Sequence of chain 1.A:
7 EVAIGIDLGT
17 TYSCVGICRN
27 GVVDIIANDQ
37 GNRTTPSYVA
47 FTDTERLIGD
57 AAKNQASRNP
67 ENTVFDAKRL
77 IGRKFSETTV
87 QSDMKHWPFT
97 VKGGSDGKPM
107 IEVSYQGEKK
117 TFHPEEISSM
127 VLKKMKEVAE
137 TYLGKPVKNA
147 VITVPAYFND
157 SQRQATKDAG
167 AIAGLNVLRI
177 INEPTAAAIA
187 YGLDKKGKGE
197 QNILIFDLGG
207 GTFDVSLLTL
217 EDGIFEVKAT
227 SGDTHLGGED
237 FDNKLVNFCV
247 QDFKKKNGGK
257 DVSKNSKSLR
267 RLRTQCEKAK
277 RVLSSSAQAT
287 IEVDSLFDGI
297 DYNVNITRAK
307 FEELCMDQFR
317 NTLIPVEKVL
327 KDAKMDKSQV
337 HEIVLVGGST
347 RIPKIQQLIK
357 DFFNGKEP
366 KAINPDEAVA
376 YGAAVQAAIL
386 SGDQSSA

Binding-site contacts:
Ligand atom C4' contacts residue GLY206 of chain 1.A at 3.5 Å.
Ligand atom O2' contacts residue LYS276 of chain 1.A at 2.8 Å (salt-bridge).
Ligand atom O2B contacts residue THR16 of chain 1.A at 3.3 Å (h-bond).
Ligand atom O2B contacts residue TYR18 of chain 1.A at 2.7 Å (h-bond).
Ligand atom C2 contacts residue SER280 of chain 1.A at 3.4 Å.
Ligand atom O3' contacts residue GLY234 of chain 1.A at 3.4 Å.
Ligand atom N1 contacts residue SER280 of chain 1.A at 2.7 Å (h-bond).
Ligand atom N3B contacts residue GLY205 of chain 1.A at 3.2 Å.
Ligand atom O2A contacts residue TYR18 of chain 1.A at 3.4 Å.
Ligand atom O2' contacts residue GLU273 of chain 1.A at 3.1 Å (salt-bridge).
Ligand atom O3' contacts residue GLY206 of chain 1.A at 3.4 Å.
Ligand atom C5' contacts residue GLY206 of chain 1.A at 3.5 Å.
Ligand atom O2A contacts residue ASP371 of chain 1.A at 3.6 Å.
Ligand atom N3B contacts residue THR17 of chain 1.A at 3.5 Å (h-bond).
Ligand atom N9 contacts residue GLY344 of chain 1.A at 3.4 Å (h-bond).
Ligand atom O2' contacts residue GOL1 of chain 1.E at 3.4 Å (h-bond).
Ligand atom O1A contacts residue GLY343 of chain 1.A at 3.2 Å.
Ligand atom N6 contacts residue ARG347 of chain 1.A at 3.4 Å.
Ligand atom N3B contacts residue GLY206 of chain 1.A at 3.0 Å (h-bond).
Ligand atom C8 contacts residue ARG277 of chain 1.A at 3.5 Å.
Ligand atom O5' contacts residue GLY206 of chain 1.A at 3.6 Å.
Ligand atom O3' contacts residue GOL1 of chain 1.E at 2.5 Å (h-bond).
Ligand atom C6 contacts residue SER280 of chain 1.A at 3.6 Å.
Ligand atom PA contacts residue GLY344 of chain 1.A at 3.6 Å.
Ligand atom O2B contacts residue THR17 of chain 1.A at 2.6 Å (h-bond).
Ligand atom N3B contacts residue PO41 of chain 1.L at 2.9 Å (h-bond).
Ligand atom O3A contacts residue THR17 of chain 1.A at 2.9 Å (h-bond).
Ligand atom N7 contacts residue ARG277 of chain 1.A at 3.4 Å (salt-bridge).
Ligand atom O5' contacts residue GLY344 of chain 1.A at 3.2 Å (h-bond).
Ligand atom O4' contacts residue GLY344 of chain 1.A at 3.2 Å.
Ligand atom PB contacts residue THR17 of chain 1.A at 3.1 Å.
Ligand atom C2' contacts residue GLU273 of chain 1.A at 3.6 Å.
Ligand atom N7 contacts residue ARG347 of chain 1.A at 3.4 Å (salt-bridge).
Ligand atom N3 contacts residue GLY344 of chain 1.A at 3.6 Å.
Ligand atom O3' contacts residue LYS276 of chain 1.A at 3.4 Å (salt-bridge).
Ligand atom O4' contacts residue SER345 of chain 1.A at 3.4 Å (h-bond).
Ligand atom C4 contacts residue GLY344 of chain 1.A at 3.2 Å.
Ligand atom O1A contacts residue GLY344 of chain 1.A at 2.8 Å (h-bond).
Ligand atom C5 contacts residue GLY344 of chain 1.A at 3.5 Å.
Ligand atom C3' contacts residue GOL1 of chain 1.E at 3.3 Å.

The small molecule below binds the protein below.
Small molecule (SMILES): Nc1ncnc2c1ncn2[C@@H]1O[C@H](CO[P](=O)(O)O[P](N)(=O)O)[C@@H](O)[C@H]1O